Sequence of chain 1.A:
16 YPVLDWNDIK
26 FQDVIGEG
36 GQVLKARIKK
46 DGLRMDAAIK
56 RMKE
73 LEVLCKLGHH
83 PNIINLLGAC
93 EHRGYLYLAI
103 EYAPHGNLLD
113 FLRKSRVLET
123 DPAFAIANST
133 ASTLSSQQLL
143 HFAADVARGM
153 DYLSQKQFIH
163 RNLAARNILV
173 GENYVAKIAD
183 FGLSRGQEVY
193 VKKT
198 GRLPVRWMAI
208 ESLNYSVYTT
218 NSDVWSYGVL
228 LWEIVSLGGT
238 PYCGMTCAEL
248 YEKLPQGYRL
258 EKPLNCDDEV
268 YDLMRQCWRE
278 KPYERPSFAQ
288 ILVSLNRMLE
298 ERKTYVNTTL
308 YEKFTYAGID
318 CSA

Binding-site contacts:
Ligand atom C5 contacts residue PHE183 of chain 1.A at 3.8 Å (hydrophobic).
Ligand atom C3 contacts residue VAL38 of chain 1.A at 3.8 Å (hydrophobic).
Ligand atom C4 contacts residue ILE102 of chain 1.A at 4.0 Å (hydrophobic).
Ligand atom N28 contacts residue ILE86 of chain 1.A at 4.0 Å.
Ligand atom N28 contacts residue TYR104 of chain 1.A at 3.9 Å.
Ligand atom C5 contacts residue LYS55 of chain 1.A at 4.1 Å.
Ligand atom C22 contacts residue GLU103 of chain 1.A at 3.8 Å.
Ligand atom C22 contacts residue ALA53 of chain 1.A at 3.6 Å (hydrophobic).
Ligand atom C15 contacts residue ASN169 of chain 1.A at 4.1 Å.
Ligand atom N28 contacts residue ALA105 of chain 1.A at 4.0 Å.
Ligand atom N23 contacts residue GLU103 of chain 1.A at 4.1 Å.
Ligand atom C3 contacts residue LYS55 of chain 1.A at 4.1 Å.
Ligand atom C3 contacts residue ILE102 of chain 1.A at 3.9 Å (hydrophobic).
Ligand atom C2 contacts residue ALA53 of chain 1.A at 3.5 Å (hydrophobic).
Ligand atom C1 contacts residue LYS55 of chain 1.A at 3.4 Å.
Ligand atom C1 contacts residue LEU100 of chain 1.A at 3.5 Å (hydrophobic).
Ligand atom C6 contacts residue LYS55 of chain 1.A at 3.6 Å.
Ligand atom C17 contacts residue ALA181 of chain 1.A at 3.9 Å (hydrophobic).
Ligand atom N28 contacts residue GLU103 of chain 1.A at 2.6 Å (salt-bridge).
Ligand atom C15 contacts residue ARG168 of chain 1.A at 3.5 Å.
Ligand atom C6 contacts residue ILE102 of chain 1.A at 3.6 Å (hydrophobic).
Ligand atom C1 contacts residue ALA53 of chain 1.A at 3.9 Å (hydrophobic).
Ligand atom N23 contacts residue TYR104 of chain 1.A at 3.6 Å.
Ligand atom C2 contacts residue ILE54 of chain 1.A at 4.0 Å (hydrophobic).
Ligand atom N23 contacts residue ALA105 of chain 1.A at 2.9 Å (h-bond).
Ligand atom C21 contacts residue ALA53 of chain 1.A at 4.0 Å (hydrophobic).
Ligand atom N25 contacts residue ILE30 of chain 1.A at 4.0 Å.
Ligand atom N28 contacts residue ALA53 of chain 1.A at 3.8 Å.
Ligand atom C16 contacts residue ASN169 of chain 1.A at 3.5 Å.
Ligand atom C2 contacts residue LYS55 of chain 1.A at 3.6 Å.
Ligand atom N23 contacts residue ALA53 of chain 1.A at 4.0 Å.
Ligand atom C24 contacts residue ALA105 of chain 1.A at 3.6 Å (hydrophobic).
Ligand atom N20 contacts residue ILE102 of chain 1.A at 4.0 Å.
Ligand atom C22 contacts residue ALA105 of chain 1.A at 3.9 Å (hydrophobic).
Ligand atom C24 contacts residue TYR104 of chain 1.A at 3.7 Å (hydrophobic).
Ligand atom C5 contacts residue ILE102 of chain 1.A at 3.9 Å (hydrophobic).
Ligand atom N28 contacts residue ILE102 of chain 1.A at 3.6 Å.
Ligand atom C4 contacts residue VAL38 of chain 1.A at 4.1 Å (hydrophobic).
Ligand atom C2 contacts residue ILE102 of chain 1.A at 3.6 Å (hydrophobic).
Ligand atom C1 contacts residue ILE102 of chain 1.A at 3.5 Å (hydrophobic).

A small-molecule ligand and the protein it binds are described below.
Small molecule (SMILES): Nc1ncnc2sc(-c3c(-c4ccccc4)ncn3CC3CCCCC3)nc12